Binding-site contacts:
Ligand atom O5 contacts residue ASN295 of chain 1.B at 2.4 Å (h-bond).
Ligand atom C3 contacts residue ASN295 of chain 1.B at 3.8 Å.
Ligand atom C1 contacts residue ASN295 of chain 1.B at 1.7 Å.
Ligand atom C7 contacts residue ASN295 of chain 1.B at 3.6 Å.
Ligand atom C6 contacts residue ARG570 of chain 1.B at 4.3 Å.
Ligand atom C1 contacts residue ILE293 of chain 1.B at 3.7 Å (hydrophobic).
Ligand atom O3 contacts residue ASN295 of chain 1.B at 4.3 Å.
Ligand atom N2 contacts residue ASN295 of chain 1.B at 3.3 Å (h-bond).
Ligand atom O7 contacts residue SER323 of chain 1.B at 4.4 Å.
Ligand atom C8 contacts residue TYR296 of chain 1.B at 3.7 Å (hydrophobic).
Ligand atom C4 contacts residue ASN295 of chain 1.B at 4.2 Å.
Ligand atom C5 contacts residue ILE293 of chain 1.B at 4.2 Å (hydrophobic).
Ligand atom C5 contacts residue ASN295 of chain 1.B at 3.7 Å.
Ligand atom C8 contacts residue ARG291 of chain 1.B at 4.3 Å.
Ligand atom O6 contacts residue ARG570 of chain 1.B at 3.6 Å.
Ligand atom O5 contacts residue ILE293 of chain 1.B at 3.7 Å.
Ligand atom O7 contacts residue ASN295 of chain 1.B at 3.8 Å.
Ligand atom C2 contacts residue ASN295 of chain 1.B at 2.5 Å.
Ligand atom C8 contacts residue ASN295 of chain 1.B at 4.2 Å.

Sequence of chain 1.B:
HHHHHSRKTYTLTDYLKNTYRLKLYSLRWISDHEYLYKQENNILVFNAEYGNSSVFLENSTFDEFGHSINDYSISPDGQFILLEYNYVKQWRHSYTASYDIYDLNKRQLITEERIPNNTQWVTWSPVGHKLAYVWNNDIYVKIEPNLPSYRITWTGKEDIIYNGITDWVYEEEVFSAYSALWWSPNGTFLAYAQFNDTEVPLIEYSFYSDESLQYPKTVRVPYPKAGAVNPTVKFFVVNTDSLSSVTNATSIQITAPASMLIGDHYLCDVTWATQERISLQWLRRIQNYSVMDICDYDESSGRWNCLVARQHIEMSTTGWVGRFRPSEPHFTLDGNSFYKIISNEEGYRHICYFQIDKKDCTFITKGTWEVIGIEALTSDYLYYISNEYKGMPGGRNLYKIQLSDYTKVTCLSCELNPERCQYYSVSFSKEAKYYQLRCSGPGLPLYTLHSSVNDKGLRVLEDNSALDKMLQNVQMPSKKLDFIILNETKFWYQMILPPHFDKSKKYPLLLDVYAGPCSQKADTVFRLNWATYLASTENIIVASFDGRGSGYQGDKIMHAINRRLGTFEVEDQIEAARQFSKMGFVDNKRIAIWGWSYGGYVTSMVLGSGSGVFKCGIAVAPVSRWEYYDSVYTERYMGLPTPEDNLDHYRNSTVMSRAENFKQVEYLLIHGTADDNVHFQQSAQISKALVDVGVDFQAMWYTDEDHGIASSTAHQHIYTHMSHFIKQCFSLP

This small molecule binds to this protein.
Small molecule (SMILES): CC(=O)N[C@@H]1[C@@H](O)[C@H](O)[C@@H](CO)O[C@H]1O